Binding-site contacts:
Ligand atom OXT contacts residue THR172 of chain 1.A at 3.2 Å (h-bond).
Ligand atom C3 contacts residue ASP116 of chain 1.A at 3.1 Å.
Ligand atom C4 contacts residue HIS114 of chain 1.A at 3.9 Å.
Ligand atom C3 contacts residue LYS99 of chain 1.A at 4.3 Å.
Ligand atom C3 contacts residue TRP120 of chain 1.A at 4.3 Å (hydrophobic).
Ligand atom C contacts residue TRP120 of chain 1.A at 4.1 Å (hydrophobic).
Ligand atom O2 contacts residue GLN97 of chain 1.A at 3.7 Å.
Ligand atom OXT contacts residue ARG246 of chain 1.A at 3.5 Å (salt-bridge).
Ligand atom C5 contacts residue TRP111 of chain 1.A at 4.2 Å (hydrophobic).
Ligand atom C5 contacts residue LEU177 of chain 1.A at 4.1 Å (hydrophobic).
Ligand atom C5 contacts residue THR172 of chain 1.A at 3.3 Å.
Ligand atom O2 contacts residue ASP116 of chain 1.A at 2.7 Å (salt-bridge).
Ligand atom C5 contacts residue ASP116 of chain 1.A at 4.4 Å.
Ligand atom O contacts residue ARG246 of chain 1.A at 3.0 Å (salt-bridge).
Ligand atom C5 contacts residue HIS114 of chain 1.A at 4.3 Å.
Ligand atom O contacts residue PHE119 of chain 1.A at 4.2 Å.
Ligand atom C contacts residue GLN97 of chain 1.A at 3.9 Å.
Ligand atom C5 contacts residue PHE119 of chain 1.A at 4.4 Å (hydrophobic).
Ligand atom C contacts residue THR172 of chain 1.A at 4.0 Å.
Ligand atom O contacts residue TRP120 of chain 1.A at 3.1 Å (h-bond).
Ligand atom O2 contacts residue LYS99 of chain 1.A at 3.2 Å (salt-bridge).
Ligand atom O2 contacts residue TRP120 of chain 1.A at 4.3 Å.
Ligand atom C contacts residue PHE119 of chain 1.A at 4.1 Å (hydrophobic).
Ligand atom C4 contacts residue ASP116 of chain 1.A at 3.2 Å.
Ligand atom CA contacts residue THR172 of chain 1.A at 4.1 Å.
Ligand atom CA contacts residue LYS99 of chain 1.A at 4.4 Å.
Ligand atom C4 contacts residue PHE119 of chain 1.A at 3.8 Å (hydrophobic).
Ligand atom O contacts residue GLN97 of chain 1.A at 3.1 Å (h-bond).
Ligand atom CA contacts residue GLN97 of chain 1.A at 3.5 Å.
Ligand atom C contacts residue ARG246 of chain 1.A at 3.7 Å.
Ligand atom N contacts residue THR172 of chain 1.A at 3.1 Å (h-bond).
Ligand atom OXT contacts residue PHE119 of chain 1.A at 3.2 Å.
Ligand atom C3 contacts residue GLN97 of chain 1.A at 4.0 Å.
Ligand atom C4 contacts residue THR172 of chain 1.A at 4.5 Å.

Sequence of chain 1.A:
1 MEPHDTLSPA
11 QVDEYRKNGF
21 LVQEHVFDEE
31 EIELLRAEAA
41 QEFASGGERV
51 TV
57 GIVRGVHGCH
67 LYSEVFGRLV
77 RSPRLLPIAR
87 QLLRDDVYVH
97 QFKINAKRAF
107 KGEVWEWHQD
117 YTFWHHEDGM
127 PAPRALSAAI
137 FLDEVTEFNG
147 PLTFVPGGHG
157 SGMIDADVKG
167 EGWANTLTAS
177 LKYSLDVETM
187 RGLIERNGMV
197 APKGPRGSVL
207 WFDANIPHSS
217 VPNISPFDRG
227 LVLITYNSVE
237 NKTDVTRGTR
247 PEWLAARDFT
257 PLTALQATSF

The protein below binds the small molecule below.
Small molecule (SMILES): O=C(O)[C@H]1NCC[C@@H]1O